Sequence of chain 1.A:
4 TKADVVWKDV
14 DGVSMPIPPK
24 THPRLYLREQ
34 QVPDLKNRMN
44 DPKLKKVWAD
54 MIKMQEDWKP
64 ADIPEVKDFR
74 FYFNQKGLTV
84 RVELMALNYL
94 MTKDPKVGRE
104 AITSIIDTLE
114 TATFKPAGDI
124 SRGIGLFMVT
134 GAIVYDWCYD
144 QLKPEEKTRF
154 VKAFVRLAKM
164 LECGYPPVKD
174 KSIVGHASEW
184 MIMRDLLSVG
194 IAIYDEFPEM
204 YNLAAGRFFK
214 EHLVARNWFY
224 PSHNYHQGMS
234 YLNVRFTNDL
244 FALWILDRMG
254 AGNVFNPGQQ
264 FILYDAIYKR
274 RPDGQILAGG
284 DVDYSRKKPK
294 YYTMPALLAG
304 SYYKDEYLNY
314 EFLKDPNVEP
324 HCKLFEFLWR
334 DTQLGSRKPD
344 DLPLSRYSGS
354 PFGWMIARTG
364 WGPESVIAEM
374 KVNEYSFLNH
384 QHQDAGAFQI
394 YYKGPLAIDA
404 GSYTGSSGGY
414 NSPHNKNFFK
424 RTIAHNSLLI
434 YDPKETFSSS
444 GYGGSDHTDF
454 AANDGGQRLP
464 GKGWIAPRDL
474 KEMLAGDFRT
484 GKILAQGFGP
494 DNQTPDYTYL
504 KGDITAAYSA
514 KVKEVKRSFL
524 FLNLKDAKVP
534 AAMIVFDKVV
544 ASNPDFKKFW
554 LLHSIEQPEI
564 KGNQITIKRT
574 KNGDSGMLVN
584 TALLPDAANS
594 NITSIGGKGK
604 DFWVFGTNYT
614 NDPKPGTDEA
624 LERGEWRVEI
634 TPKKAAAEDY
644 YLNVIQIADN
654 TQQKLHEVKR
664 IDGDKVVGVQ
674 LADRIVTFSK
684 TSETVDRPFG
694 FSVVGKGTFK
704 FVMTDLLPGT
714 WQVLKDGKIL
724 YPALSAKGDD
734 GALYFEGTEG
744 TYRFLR

Binding-site contacts:
Ligand atom O3 contacts residue GLY80 of chain 1.A at 3.9 Å.
Ligand atom O3 contacts residue LEU81 of chain 1.A at 3.6 Å.
Ligand atom O4 contacts residue THR111 of chain 1.A at 4.0 Å.
Ligand atom C2 contacts residue LYS79 of chain 1.A at 4.4 Å.
Ligand atom C5 contacts residue THR111 of chain 1.A at 2.8 Å.
Ligand atom C5 contacts residue LEU81 of chain 1.A at 4.3 Å (hydrophobic).
Ligand atom C2 contacts residue LEU81 of chain 1.A at 4.2 Å (hydrophobic).
Ligand atom O3 contacts residue LYS79 of chain 1.A at 2.7 Å (salt-bridge).
Ligand atom O2 contacts residue LYS79 of chain 1.A at 3.9 Å.
Ligand atom O3 contacts residue ALA115 of chain 1.A at 4.5 Å.
Ligand atom O3 contacts residue THR111 of chain 1.A at 4.0 Å.
Ligand atom O4 contacts residue TYR75 of chain 1.A at 4.4 Å.
Ligand atom C3 contacts residue THR111 of chain 1.A at 2.8 Å.
Ligand atom O3 contacts residue THR82 of chain 1.A at 2.9 Å (h-bond).
Ligand atom O4 contacts residue THR82 of chain 1.A at 3.9 Å.
Ligand atom O2 contacts residue GLY80 of chain 1.A at 4.3 Å.
Ligand atom O2 contacts residue LEU81 of chain 1.A at 4.0 Å.
Ligand atom C6 contacts residue PHE74 of chain 1.A at 3.8 Å (hydrophobic).
Ligand atom O2 contacts residue THR111 of chain 1.A at 3.5 Å (h-bond).
Ligand atom O4 contacts residue LYS79 of chain 1.A at 4.0 Å.
Ligand atom C4 contacts residue LYS79 of chain 1.A at 4.0 Å.
Ligand atom C4 contacts residue THR111 of chain 1.A at 3.3 Å.
Ligand atom C6 contacts residue TYR75 of chain 1.A at 3.8 Å (hydrophobic).
Ligand atom C3 contacts residue LYS79 of chain 1.A at 3.8 Å.
Ligand atom C6 contacts residue LEU81 of chain 1.A at 3.7 Å (hydrophobic).
Ligand atom C1 contacts residue THR114 of chain 1.A at 4.4 Å.
Ligand atom O5 contacts residue THR111 of chain 1.A at 2.3 Å (h-bond).
Ligand atom C6 contacts residue THR111 of chain 1.A at 4.1 Å.
Ligand atom C2 contacts residue THR111 of chain 1.A at 2.4 Å.
Ligand atom C3 contacts residue THR82 of chain 1.A at 3.8 Å.
Ligand atom C1 contacts residue THR111 of chain 1.A at 1.4 Å.
Ligand atom C2 contacts residue ALA115 of chain 1.A at 4.4 Å (hydrophobic).

This protein binds this small molecule.
Small molecule (SMILES): C[C@@H]1O[C@@H](O[C@H]2[C@H](O)[C@H](O[C@H]3O[C@H](C(=O)O)[C@@H](O[C@H]4OCC[C@H](O)[C@H]4O)[C@H](O)[C@H]3O)CO[C@@H]2CO)[C@H](O)[C@H](O)[C@H]1O